Binding-site contacts:
Ligand atom O5 contacts residue GLN53 of chain 1.H at 4.0 Å.
Ligand atom C4 contacts residue CA1 of chain 1.FA at 3.6 Å.
Ligand atom O2 contacts residue PHB1 of chain 1.NA at 2.9 Å (h-bond).
Ligand atom C6 contacts residue GLN53 of chain 1.H at 3.4 Å.
Ligand atom C2 contacts residue PHB1 of chain 1.NA at 2.4 Å.
Ligand atom C1 contacts residue TYR36 of chain 1.H at 4.2 Å (hydrophobic).
Ligand atom C3 contacts residue TYR36 of chain 1.H at 4.0 Å (hydrophobic).
Ligand atom O3 contacts residue TYR36 of chain 1.H at 3.9 Å.
Ligand atom O6 contacts residue GLN53 of chain 1.H at 2.7 Å (h-bond).
Ligand atom O5 contacts residue TYR36 of chain 1.H at 3.7 Å.
Ligand atom O2 contacts residue ASN107 of chain 1.H at 3.3 Å (h-bond).
Ligand atom C5 contacts residue GLN53 of chain 1.H at 3.5 Å.
Ligand atom C5 contacts residue PHB1 of chain 1.NA at 3.6 Å.
Ligand atom C6 contacts residue HIS50 of chain 1.H at 3.5 Å.
Ligand atom O5 contacts residue HIS50 of chain 1.H at 3.5 Å (h-bond).
Ligand atom O4 contacts residue CA1 of chain 1.FA at 2.7 Å.
Ligand atom C6 contacts residue VAL101 of chain 1.H at 3.9 Å (hydrophobic).
Ligand atom O4 contacts residue TYR36 of chain 1.H at 3.3 Å (h-bond).
Ligand atom O3 contacts residue THR104 of chain 1.H at 3.4 Å.
Ligand atom C3 contacts residue THR104 of chain 1.H at 4.1 Å.
Ligand atom C4 contacts residue PHB1 of chain 1.NA at 4.2 Å.
Ligand atom C4 contacts residue TYR36 of chain 1.H at 4.2 Å (hydrophobic).
Ligand atom O4 contacts residue ASP100 of chain 1.H at 2.8 Å (salt-bridge).
Ligand atom C3 contacts residue CA1 of chain 1.FA at 3.6 Å.
Ligand atom C2 contacts residue TYR36 of chain 1.H at 3.4 Å (hydrophobic).
Ligand atom O3 contacts residue CA1 of chain 1.FA at 2.8 Å.
Ligand atom O5 contacts residue PHB1 of chain 1.NA at 2.3 Å (h-bond).
Ligand atom C6 contacts residue CYS62 of chain 1.H at 4.2 Å (hydrophobic).
Ligand atom O6 contacts residue HIS50 of chain 1.H at 2.6 Å (h-bond).
Ligand atom C6 contacts residue ASP100 of chain 1.H at 4.0 Å.
Ligand atom C4 contacts residue ASP100 of chain 1.H at 3.8 Å.
Ligand atom C5 contacts residue HIS50 of chain 1.H at 4.1 Å.
Ligand atom C3 contacts residue PHB1 of chain 1.NA at 3.7 Å.
Ligand atom C2 contacts residue CA1 of chain 1.FA at 4.0 Å.
Ligand atom O2 contacts residue TYR36 of chain 1.H at 4.0 Å.
Ligand atom O3 contacts residue ASN107 of chain 1.H at 3.4 Å (h-bond).
Ligand atom O4 contacts residue THR104 of chain 1.H at 3.6 Å (h-bond).
Ligand atom C1 contacts residue PHB1 of chain 1.NA at 1.4 Å.
Ligand atom C4 contacts residue THR104 of chain 1.H at 3.8 Å.
Ligand atom C2 contacts residue ASN107 of chain 1.H at 4.0 Å.

Sequence of chain 1.H:
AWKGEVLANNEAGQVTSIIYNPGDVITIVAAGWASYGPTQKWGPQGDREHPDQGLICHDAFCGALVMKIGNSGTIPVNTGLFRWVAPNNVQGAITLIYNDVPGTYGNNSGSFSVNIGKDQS

This protein binds this small molecule.
Small molecule (SMILES): OC[C@H]1O[C@@H](O)[C@H](O)[C@@H](O)[C@H]1O